Sequence of chain 1.A:
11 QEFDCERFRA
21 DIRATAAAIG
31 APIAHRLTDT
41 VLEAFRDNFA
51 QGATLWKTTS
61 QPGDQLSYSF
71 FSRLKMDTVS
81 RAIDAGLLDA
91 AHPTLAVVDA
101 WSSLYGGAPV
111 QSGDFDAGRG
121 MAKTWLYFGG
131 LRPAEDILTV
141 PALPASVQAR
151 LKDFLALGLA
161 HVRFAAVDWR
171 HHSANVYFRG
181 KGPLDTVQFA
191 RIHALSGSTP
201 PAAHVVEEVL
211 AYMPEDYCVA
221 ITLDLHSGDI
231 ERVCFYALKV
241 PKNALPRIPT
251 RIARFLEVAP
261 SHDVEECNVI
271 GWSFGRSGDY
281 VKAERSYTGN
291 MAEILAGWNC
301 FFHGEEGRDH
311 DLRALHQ

Binding-site contacts:
Ligand atom O3 contacts residue GLU284 of chain 1.A at 2.7 Å (salt-bridge).
Ligand atom O2 contacts residue LEU238 of chain 1.A at 3.3 Å.
Ligand atom C8 contacts residue GLU284 of chain 1.A at 3.5 Å.
Ligand atom O3 contacts residue PHE71 of chain 1.A at 3.4 Å.
Ligand atom C3 contacts residue CYS218 of chain 1.A at 2.8 Å (hydrophobic).
Ligand atom C2 contacts residue CYS218 of chain 1.A at 1.9 Å (hydrophobic).
Ligand atom C1 contacts residue CYS300 of chain 1.A at 4.2 Å (hydrophobic).
Ligand atom C1 contacts residue PHE164 of chain 1.A at 4.3 Å (hydrophobic).
Ligand atom C4 contacts residue CYS218 of chain 1.A at 4.2 Å (hydrophobic).
Ligand atom O3 contacts residue LEU295 of chain 1.A at 3.8 Å.
Ligand atom O4 contacts residue TYR236 of chain 1.A at 3.2 Å.
Ligand atom O2 contacts residue CYS300 of chain 1.A at 3.5 Å (h-bond).
Ligand atom C5 contacts residue CYS300 of chain 1.A at 4.0 Å (hydrophobic).
Ligand atom C2 contacts residue TYR236 of chain 1.A at 4.3 Å (hydrophobic).
Ligand atom O2 contacts residue CYS218 of chain 1.A at 3.8 Å.
Ligand atom C7 contacts residue LEU295 of chain 1.A at 4.2 Å (hydrophobic).
Ligand atom C9 contacts residue TYR236 of chain 1.A at 3.9 Å (hydrophobic).
Ligand atom O2 contacts residue ARG163 of chain 1.A at 3.8 Å.
Ligand atom C1 contacts residue ARG163 of chain 1.A at 3.8 Å.
Ligand atom C8 contacts residue VAL269 of chain 1.A at 4.2 Å (hydrophobic).
Ligand atom C5 contacts residue TRP125 of chain 1.A at 4.2 Å (hydrophobic).
Ligand atom C7 contacts residue LEU238 of chain 1.A at 4.1 Å (hydrophobic).
Ligand atom C7 contacts residue GLU284 of chain 1.A at 3.5 Å.
Ligand atom C6 contacts residue CYS300 of chain 1.A at 4.2 Å (hydrophobic).
Ligand atom C9 contacts residue LEU238 of chain 1.A at 3.9 Å (hydrophobic).
Ligand atom C3 contacts residue TYR177 of chain 1.A at 3.5 Å (hydrophobic).
Ligand atom O1 contacts residue CYS218 of chain 1.A at 3.1 Å (h-bond).
Ligand atom C3 contacts residue TYR236 of chain 1.A at 4.2 Å (hydrophobic).
Ligand atom O1 contacts residue ARG163 of chain 1.A at 3.1 Å (salt-bridge).
Ligand atom C4 contacts residue TRP125 of chain 1.A at 4.2 Å (hydrophobic).
Ligand atom C4 contacts residue LEU238 of chain 1.A at 4.2 Å (hydrophobic).
Ligand atom C5 contacts residue LEU238 of chain 1.A at 4.3 Å (hydrophobic).
Ligand atom C6 contacts residue LEU295 of chain 1.A at 3.7 Å (hydrophobic).
Ligand atom O4 contacts residue CYS218 of chain 1.A at 2.7 Å (h-bond).
Ligand atom C1 contacts residue CYS218 of chain 1.A at 2.8 Å (hydrophobic).
Ligand atom C5 contacts residue PHE164 of chain 1.A at 4.1 Å (hydrophobic).
Ligand atom O1 contacts residue PHE164 of chain 1.A at 3.4 Å.
Ligand atom O3 contacts residue MET291 of chain 1.A at 3.7 Å.
Ligand atom C8 contacts residue LEU238 of chain 1.A at 3.8 Å (hydrophobic).
Ligand atom O4 contacts residue LEU238 of chain 1.A at 3.8 Å.

The small molecule below binds the protein below.
Small molecule (SMILES): O=C(O)[C@H](O)Cc1ccc(O)cc1